Sequence of chain 1.A:
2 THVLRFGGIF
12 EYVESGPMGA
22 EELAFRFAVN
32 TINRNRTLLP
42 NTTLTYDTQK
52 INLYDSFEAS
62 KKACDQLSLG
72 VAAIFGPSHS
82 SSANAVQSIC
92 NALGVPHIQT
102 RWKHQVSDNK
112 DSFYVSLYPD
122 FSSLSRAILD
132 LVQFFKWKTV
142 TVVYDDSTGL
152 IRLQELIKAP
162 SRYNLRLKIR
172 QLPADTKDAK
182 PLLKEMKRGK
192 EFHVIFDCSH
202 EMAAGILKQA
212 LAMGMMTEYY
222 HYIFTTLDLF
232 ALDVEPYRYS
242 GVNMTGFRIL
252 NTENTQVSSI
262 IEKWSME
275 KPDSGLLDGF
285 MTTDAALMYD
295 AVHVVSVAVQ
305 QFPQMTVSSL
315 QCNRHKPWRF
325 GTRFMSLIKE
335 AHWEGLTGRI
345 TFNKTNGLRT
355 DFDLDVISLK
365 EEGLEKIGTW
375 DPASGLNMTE

This protein binds this small molecule.
Small molecule (SMILES): CC(=O)N[C@@H]1[C@@H](O)[C@H](O)[C@@H](CO)O[C@H]1O

Binding-site contacts:
Ligand atom C7 contacts residue TRP337 of chain 1.A at 4.2 Å (hydrophobic).
Ligand atom N2 contacts residue ASN36 of chain 1.A at 2.8 Å (h-bond).
Ligand atom O5 contacts residue ASN36 of chain 1.A at 2.2 Å (h-bond).
Ligand atom C3 contacts residue ASN36 of chain 1.A at 3.9 Å.
Ligand atom C8 contacts residue ASN36 of chain 1.A at 4.1 Å.
Ligand atom C5 contacts residue ASN36 of chain 1.A at 3.5 Å.
Ligand atom C8 contacts residue THR38 of chain 1.A at 4.0 Å.
Ligand atom C1 contacts residue ASN36 of chain 1.A at 1.4 Å.
Ligand atom O4 contacts residue GLN257 of chain 1.A at 3.2 Å (h-bond).
Ligand atom O7 contacts residue ASN36 of chain 1.A at 4.1 Å.
Ligand atom C7 contacts residue ASN36 of chain 1.A at 3.5 Å.
Ligand atom O6 contacts residue ASN36 of chain 1.A at 4.3 Å.
Ligand atom C4 contacts residue GLN257 of chain 1.A at 4.5 Å.
Ligand atom C8 contacts residue TRP337 of chain 1.A at 3.4 Å (hydrophobic).
Ligand atom C8 contacts residue LEU39 of chain 1.A at 3.6 Å (hydrophobic).
Ligand atom N2 contacts residue THR38 of chain 1.A at 4.3 Å.
Ligand atom N2 contacts residue TRP337 of chain 1.A at 4.4 Å.
Ligand atom C6 contacts residue ASN36 of chain 1.A at 4.5 Å.
Ligand atom C4 contacts residue ASN36 of chain 1.A at 4.2 Å.
Ligand atom C2 contacts residue ASN36 of chain 1.A at 2.9 Å.
Ligand atom O7 contacts residue THR38 of chain 1.A at 2.9 Å.
Ligand atom C7 contacts residue THR38 of chain 1.A at 3.5 Å.
Ligand atom C7 contacts residue LEU39 of chain 1.A at 4.2 Å (hydrophobic).
Ligand atom N2 contacts residue LEU39 of chain 1.A at 4.3 Å.